The protein below binds the small molecule below.
Small molecule (SMILES): Clc1ccccc1Nc1ncc(-c2ccccc2)n2cncc12

Binding-site contacts:
Ligand atom C21 contacts residue MET68 of chain 1.A at 3.7 Å (hydrophobic).
Ligand atom C11 contacts residue VAL35 of chain 1.A at 3.8 Å (hydrophobic).
Ligand atom C9 contacts residue THR92 of chain 1.A at 3.8 Å.
Ligand atom C1 contacts residue ALA47 of chain 1.A at 3.5 Å (hydrophobic).
Ligand atom C19 contacts residue THR92 of chain 1.A at 3.8 Å.
Ligand atom N3 contacts residue LEU147 of chain 1.A at 4.0 Å.
Ligand atom C1 contacts residue LEU147 of chain 1.A at 3.3 Å (hydrophobic).
Ligand atom C2 contacts residue LEU147 of chain 1.A at 3.7 Å (hydrophobic).
Ligand atom N16 contacts residue VAL77 of chain 1.A at 3.8 Å.
Ligand atom N8 contacts residue ALA47 of chain 1.A at 3.6 Å.
Ligand atom CL23 contacts residue ILE90 of chain 1.A at 4.0 Å.
Ligand atom C20 contacts residue GLU64 of chain 1.A at 3.3 Å.
Ligand atom C7 contacts residue ALA47 of chain 1.A at 4.0 Å (hydrophobic).
Ligand atom C7 contacts residue MET95 of chain 1.A at 4.0 Å (hydrophobic).
Ligand atom N8 contacts residue GLU93 of chain 1.A at 3.8 Å.
Ligand atom C9 contacts residue LEU147 of chain 1.A at 3.7 Å (hydrophobic).
Ligand atom CL23 contacts residue THR92 of chain 1.A at 3.6 Å.
Ligand atom C21 contacts residue GLU64 of chain 1.A at 3.2 Å.
Ligand atom C13 contacts residue LEU27 of chain 1.A at 3.9 Å (hydrophobic).
Ligand atom N8 contacts residue LEU147 of chain 1.A at 3.9 Å.
Ligand atom C9 contacts residue GLU93 of chain 1.A at 3.2 Å.
Ligand atom C9 contacts residue ALA47 of chain 1.A at 3.2 Å (hydrophobic).
Ligand atom N16 contacts residue THR92 of chain 1.A at 3.0 Å (h-bond).
Ligand atom N6 contacts residue LEU147 of chain 1.A at 3.4 Å.
Ligand atom C9 contacts residue MET95 of chain 1.A at 3.8 Å (hydrophobic).
Ligand atom C18 contacts residue THR92 of chain 1.A at 3.5 Å.
Ligand atom C5 contacts residue LEU147 of chain 1.A at 3.8 Å (hydrophobic).
Ligand atom C2 contacts residue THR92 of chain 1.A at 4.0 Å.
Ligand atom N6 contacts residue ALA47 of chain 1.A at 4.0 Å.
Ligand atom C4 contacts residue VAL35 of chain 1.A at 3.9 Å (hydrophobic).
Ligand atom C19 contacts residue LYS49 of chain 1.A at 4.0 Å.
Ligand atom N8 contacts residue TYR94 of chain 1.A at 3.6 Å.
Ligand atom CL23 contacts residue LYS49 of chain 1.A at 3.7 Å.
Ligand atom C17 contacts residue THR92 of chain 1.A at 3.5 Å.
Ligand atom C5 contacts residue VAL35 of chain 1.A at 4.0 Å (hydrophobic).
Ligand atom C12 contacts residue LEU27 of chain 1.A at 3.7 Å (hydrophobic).
Ligand atom C7 contacts residue LEU147 of chain 1.A at 3.8 Å (hydrophobic).
Ligand atom N8 contacts residue MET95 of chain 1.A at 3.0 Å (h-bond).
Ligand atom CL23 contacts residue ALA47 of chain 1.A at 3.6 Å.
Ligand atom C19 contacts residue ILE90 of chain 1.A at 3.9 Å (hydrophobic).

Sequence of chain 1.A:
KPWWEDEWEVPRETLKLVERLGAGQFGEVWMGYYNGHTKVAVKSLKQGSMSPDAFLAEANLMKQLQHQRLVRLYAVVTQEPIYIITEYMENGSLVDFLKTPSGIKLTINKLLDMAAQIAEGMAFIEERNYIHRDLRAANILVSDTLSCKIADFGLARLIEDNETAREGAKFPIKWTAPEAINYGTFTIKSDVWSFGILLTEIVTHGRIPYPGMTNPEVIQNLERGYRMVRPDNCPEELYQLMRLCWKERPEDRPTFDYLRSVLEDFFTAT